Sequence of chain 1.A:
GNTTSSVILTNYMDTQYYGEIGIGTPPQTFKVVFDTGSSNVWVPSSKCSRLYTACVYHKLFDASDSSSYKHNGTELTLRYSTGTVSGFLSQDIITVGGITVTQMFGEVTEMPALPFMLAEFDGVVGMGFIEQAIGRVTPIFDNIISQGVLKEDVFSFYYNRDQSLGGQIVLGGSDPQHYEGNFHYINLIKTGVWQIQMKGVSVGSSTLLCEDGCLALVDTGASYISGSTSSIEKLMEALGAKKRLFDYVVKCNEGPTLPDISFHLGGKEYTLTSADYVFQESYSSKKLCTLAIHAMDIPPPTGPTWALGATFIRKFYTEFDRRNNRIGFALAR

Binding-site contacts:
Ligand atom C11 contacts residue ASP37 of chain 1.A at 3.9 Å.
Ligand atom N2 contacts residue DMS1 of chain 1.H at 3.5 Å.
Ligand atom C14 contacts residue PHE123 of chain 1.A at 3.7 Å (hydrophobic).
Ligand atom N2 contacts residue GLY227 of chain 1.A at 3.1 Å (h-bond).
Ligand atom C18 contacts residue GLY227 of chain 1.A at 3.8 Å.
Ligand atom C5 contacts residue DMS1 of chain 1.G at 3.6 Å.
Ligand atom C17 contacts residue GLY227 of chain 1.A at 3.6 Å.
Ligand atom C1 contacts residue GLY227 of chain 1.A at 3.3 Å.
Ligand atom O20 contacts residue ALA228 of chain 1.A at 3.4 Å.
Ligand atom C18 contacts residue THR226 of chain 1.A at 3.3 Å.
Ligand atom C1 contacts residue SER229 of chain 1.A at 3.3 Å.
Ligand atom S8 contacts residue PHE118 of chain 1.A at 3.5 Å.
Ligand atom N4 contacts residue DMS1 of chain 1.G at 3.2 Å.
Ligand atom C19 contacts residue GLY227 of chain 1.A at 3.8 Å.
Ligand atom C15 contacts residue PHE123 of chain 1.A at 3.5 Å (hydrophobic).
Ligand atom C15 contacts residue DMS1 of chain 1.H at 3.8 Å.
Ligand atom O20 contacts residue GLY227 of chain 1.A at 3.5 Å.
Ligand atom C7 contacts residue PHE123 of chain 1.A at 3.6 Å (hydrophobic).
Ligand atom C11 contacts residue TYR82 of chain 1.A at 3.5 Å (hydrophobic).
Ligand atom C7 contacts residue THR84 of chain 1.A at 3.8 Å.
Ligand atom C19 contacts residue ALA228 of chain 1.A at 3.8 Å (hydrophobic).
Ligand atom C16 contacts residue GLY227 of chain 1.A at 3.2 Å.
Ligand atom C16 contacts residue THR17 of chain 1.A at 3.1 Å.
Ligand atom C3 contacts residue DMS1 of chain 1.H at 3.3 Å.
Ligand atom C1 contacts residue DMS1 of chain 1.H at 3.6 Å.
Ligand atom C19 contacts residue THR226 of chain 1.A at 3.1 Å.
Ligand atom C1 contacts residue THR17 of chain 1.A at 3.1 Å.
Ligand atom C5 contacts residue LEU120 of chain 1.A at 3.7 Å (hydrophobic).
Ligand atom C13 contacts residue GLY227 of chain 1.A at 3.2 Å.
Ligand atom O20 contacts residue THR17 of chain 1.A at 3.1 Å (h-bond).
Ligand atom C17 contacts residue TYR19 of chain 1.A at 3.9 Å (hydrophobic).
Ligand atom C10 contacts residue TYR82 of chain 1.A at 3.6 Å (hydrophobic).
Ligand atom C18 contacts residue VAL35 of chain 1.A at 3.7 Å (hydrophobic).
Ligand atom S8 contacts residue PRO117 of chain 1.A at 3.8 Å.
Ligand atom S8 contacts residue THR84 of chain 1.A at 3.8 Å.
Ligand atom O20 contacts residue SER229 of chain 1.A at 3.5 Å (h-bond).
Ligand atom C12 contacts residue VAL126 of chain 1.A at 3.9 Å (hydrophobic).
Ligand atom N4 contacts residue DMS1 of chain 1.H at 3.5 Å.
Ligand atom C18 contacts residue TYR19 of chain 1.A at 3.4 Å (hydrophobic).
Ligand atom C17 contacts residue VAL35 of chain 1.A at 3.6 Å (hydrophobic).

The protein below binds the small molecule below.
Small molecule (SMILES): c1coc(CNc2ncnc3sc4c(c23)CCCC4)c1